A small-molecule ligand and the protein it binds are described below.
Small molecule (SMILES): CC(=O)N[C@@H]1[C@@H](O)[C@H](O)[C@@H](CO)O[C@H]1O

Sequence of chain 52.B:
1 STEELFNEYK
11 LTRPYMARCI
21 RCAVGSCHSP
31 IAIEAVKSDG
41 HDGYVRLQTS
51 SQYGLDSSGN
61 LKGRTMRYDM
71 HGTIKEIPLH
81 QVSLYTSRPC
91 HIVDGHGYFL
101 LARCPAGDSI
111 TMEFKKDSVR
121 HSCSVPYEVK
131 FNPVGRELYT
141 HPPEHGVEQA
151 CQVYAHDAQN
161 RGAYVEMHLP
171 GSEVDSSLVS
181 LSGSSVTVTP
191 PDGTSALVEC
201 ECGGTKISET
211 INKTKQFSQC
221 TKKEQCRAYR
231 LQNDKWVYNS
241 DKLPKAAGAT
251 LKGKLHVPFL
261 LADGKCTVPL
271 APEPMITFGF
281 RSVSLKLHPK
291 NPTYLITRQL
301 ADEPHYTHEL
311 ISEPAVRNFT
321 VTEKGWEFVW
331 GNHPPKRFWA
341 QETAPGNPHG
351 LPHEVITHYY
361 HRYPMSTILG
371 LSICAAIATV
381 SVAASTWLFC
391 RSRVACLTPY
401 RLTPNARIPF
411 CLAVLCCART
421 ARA

Binding-site contacts:
Ligand atom O7 contacts residue ASN212 of chain 52.B at 4.5 Å.
Ligand atom C7 contacts residue ASN212 of chain 52.B at 3.9 Å.
Ligand atom C3 contacts residue ASN212 of chain 52.B at 3.8 Å.
Ligand atom N2 contacts residue ILE211 of chain 52.B at 4.0 Å.
Ligand atom C1 contacts residue ASN212 of chain 52.B at 1.4 Å.
Ligand atom C5 contacts residue ASN212 of chain 52.B at 3.7 Å.
Ligand atom O6 contacts residue ASN212 of chain 52.B at 4.4 Å.
Ligand atom N2 contacts residue ASN212 of chain 52.B at 2.9 Å (h-bond).
Ligand atom C4 contacts residue ASN212 of chain 52.B at 4.2 Å.
Ligand atom O5 contacts residue ASN212 of chain 52.B at 2.4 Å (h-bond).
Ligand atom C2 contacts residue ASN212 of chain 52.B at 2.5 Å.
Ligand atom C1 contacts residue ILE211 of chain 52.B at 4.1 Å (hydrophobic).